The protein below binds the small molecule below.
Small molecule (SMILES): CC(=O)N[C@@H]1[C@@H](O)[C@H](O)[C@@H](CO)O[C@H]1O

Sequence of chain 2.A:
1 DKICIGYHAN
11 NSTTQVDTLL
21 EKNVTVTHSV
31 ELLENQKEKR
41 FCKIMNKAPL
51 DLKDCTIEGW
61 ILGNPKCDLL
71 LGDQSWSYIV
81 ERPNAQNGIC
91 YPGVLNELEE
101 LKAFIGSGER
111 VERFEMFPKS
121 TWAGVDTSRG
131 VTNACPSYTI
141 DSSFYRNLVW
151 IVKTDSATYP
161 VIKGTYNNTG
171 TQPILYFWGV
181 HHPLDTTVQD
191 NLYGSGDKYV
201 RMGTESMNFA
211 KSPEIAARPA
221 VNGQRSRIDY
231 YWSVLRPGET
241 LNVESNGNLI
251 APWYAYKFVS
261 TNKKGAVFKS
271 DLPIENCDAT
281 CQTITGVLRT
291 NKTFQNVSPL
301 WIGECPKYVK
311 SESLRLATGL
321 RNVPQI

Sequence of chain 1.A:
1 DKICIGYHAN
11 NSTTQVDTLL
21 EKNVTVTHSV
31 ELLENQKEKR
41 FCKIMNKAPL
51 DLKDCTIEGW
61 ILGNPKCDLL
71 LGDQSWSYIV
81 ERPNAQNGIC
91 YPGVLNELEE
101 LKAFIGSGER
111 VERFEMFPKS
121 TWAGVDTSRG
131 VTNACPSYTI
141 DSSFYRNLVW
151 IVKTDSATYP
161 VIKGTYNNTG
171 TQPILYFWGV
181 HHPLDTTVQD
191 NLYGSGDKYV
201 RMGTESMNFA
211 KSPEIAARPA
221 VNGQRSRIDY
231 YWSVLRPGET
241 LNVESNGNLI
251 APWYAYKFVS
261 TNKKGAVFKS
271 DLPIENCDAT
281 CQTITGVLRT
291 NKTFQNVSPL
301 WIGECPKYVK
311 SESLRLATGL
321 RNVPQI

Binding-site contacts:
Ligand atom O7 contacts residue THR240 of chain 2.A at 4.0 Å.
Ligand atom C8 contacts residue THR240 of chain 2.A at 3.5 Å.
Ligand atom O5 contacts residue THR169 of chain 2.A at 4.0 Å.
Ligand atom C1 contacts residue ASN167 of chain 2.A at 1.5 Å.
Ligand atom C5 contacts residue ASN167 of chain 2.A at 3.6 Å.
Ligand atom N2 contacts residue ASN167 of chain 2.A at 3.1 Å (h-bond).
Ligand atom C6 contacts residue THR169 of chain 2.A at 4.4 Å.
Ligand atom C8 contacts residue GLU205 of chain 2.A at 4.0 Å.
Ligand atom O7 contacts residue ASN167 of chain 2.A at 3.5 Å (h-bond).
Ligand atom C7 contacts residue ASN167 of chain 2.A at 3.6 Å.
Ligand atom O5 contacts residue ASN167 of chain 2.A at 2.2 Å (h-bond).
Ligand atom C8 contacts residue PRO219 of chain 1.A at 4.4 Å (hydrophobic).
Ligand atom C3 contacts residue ASN167 of chain 2.A at 3.8 Å.
Ligand atom N2 contacts residue THR240 of chain 2.A at 3.8 Å.
Ligand atom C2 contacts residue ASN167 of chain 2.A at 2.5 Å.
Ligand atom C1 contacts residue THR240 of chain 2.A at 4.2 Å.
Ligand atom C7 contacts residue THR240 of chain 2.A at 3.5 Å.
Ligand atom C4 contacts residue ASN167 of chain 2.A at 4.2 Å.